Sequence of chain 1.A:
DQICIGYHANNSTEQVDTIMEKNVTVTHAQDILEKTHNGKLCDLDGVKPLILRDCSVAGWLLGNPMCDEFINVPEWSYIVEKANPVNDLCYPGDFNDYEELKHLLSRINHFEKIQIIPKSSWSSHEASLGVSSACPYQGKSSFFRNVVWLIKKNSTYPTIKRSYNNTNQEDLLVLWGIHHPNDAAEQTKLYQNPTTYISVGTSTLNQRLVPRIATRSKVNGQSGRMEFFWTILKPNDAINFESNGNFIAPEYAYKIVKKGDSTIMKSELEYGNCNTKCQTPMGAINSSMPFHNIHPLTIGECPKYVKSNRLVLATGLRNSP

The small molecule below binds the protein below.
Small molecule (SMILES): CC(=O)N[C@@H]1[C@@H](O)[C@H](O)[C@@H](CO)O[C@H]1O

Binding-site contacts:
Ligand atom O5 contacts residue ASN23 of chain 1.A at 2.4 Å (h-bond).
Ligand atom C1 contacts residue ASN23 of chain 1.A at 1.4 Å.
Ligand atom C8 contacts residue LYS22 of chain 1.A at 4.0 Å.
Ligand atom C4 contacts residue ASN23 of chain 1.A at 4.2 Å.
Ligand atom C7 contacts residue ASN23 of chain 1.A at 3.5 Å.
Ligand atom C2 contacts residue ASN23 of chain 1.A at 2.5 Å.
Ligand atom C5 contacts residue ASN23 of chain 1.A at 3.7 Å.
Ligand atom O5 contacts residue GLN15 of chain 1.A at 4.2 Å.
Ligand atom N2 contacts residue ASN23 of chain 1.A at 3.0 Å (h-bond).
Ligand atom C3 contacts residue ASN23 of chain 1.A at 3.8 Å.
Ligand atom O7 contacts residue ASN23 of chain 1.A at 3.6 Å (h-bond).